Sequence of chain 1.B:
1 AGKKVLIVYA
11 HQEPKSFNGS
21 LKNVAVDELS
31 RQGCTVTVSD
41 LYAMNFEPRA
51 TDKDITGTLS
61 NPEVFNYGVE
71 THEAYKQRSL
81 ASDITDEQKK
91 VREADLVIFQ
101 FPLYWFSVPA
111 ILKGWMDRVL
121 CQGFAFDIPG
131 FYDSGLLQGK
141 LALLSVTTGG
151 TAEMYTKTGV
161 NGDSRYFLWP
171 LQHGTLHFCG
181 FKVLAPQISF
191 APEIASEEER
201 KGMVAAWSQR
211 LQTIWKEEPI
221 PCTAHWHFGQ

Binding-site contacts:
Ligand atom C2 contacts residue FAD1 of chain 1.D at 3.4 Å.
Ligand atom C17 contacts residue GLY150 of chain 1.A at 3.4 Å.
Ligand atom C5 contacts residue PHE178 of chain 1.B at 3.8 Å (hydrophobic).
Ligand atom C18 contacts residue GLY150 of chain 1.A at 3.9 Å.
Ligand atom C16 contacts residue GLY149 of chain 1.A at 3.0 Å.
Ligand atom C10 contacts residue GLY149 of chain 1.A at 3.4 Å.
Ligand atom C2 contacts residue PHE178 of chain 1.B at 3.4 Å (hydrophobic).
Ligand atom C4 contacts residue FAD1 of chain 1.D at 3.1 Å.
Ligand atom C1 contacts residue FAD1 of chain 1.D at 3.7 Å.
Ligand atom N3' contacts residue GLN122 of chain 1.B at 2.9 Å (h-bond).
Ligand atom C3 contacts residue FAD1 of chain 1.D at 3.1 Å.
Ligand atom C21 contacts residue FAD1 of chain 1.D at 3.3 Å.
Ligand atom C3 contacts residue PHE178 of chain 1.B at 3.7 Å (hydrophobic).
Ligand atom C21 contacts residue PHE126 of chain 1.B at 3.7 Å (hydrophobic).
Ligand atom C2 contacts residue GLY174 of chain 1.B at 3.8 Å.
Ligand atom C6 contacts residue FAD1 of chain 1.D at 3.5 Å.
Ligand atom C20 contacts residue PHE178 of chain 1.B at 3.4 Å (hydrophobic).
Ligand atom C3 contacts residue TRP105 of chain 1.A at 3.7 Å (hydrophobic).
Ligand atom O17 contacts residue MET154 of chain 1.A at 3.0 Å (h-bond).
Ligand atom C1 contacts residue PHE178 of chain 1.B at 3.0 Å (hydrophobic).
Ligand atom C14 contacts residue ILE194 of chain 1.A at 3.9 Å (hydrophobic).
Ligand atom C11 contacts residue GLY149 of chain 1.A at 3.5 Å.
Ligand atom O4 contacts residue FAD1 of chain 1.D at 2.9 Å (h-bond).
Ligand atom C17 contacts residue GLY149 of chain 1.A at 3.7 Å.
Ligand atom C20 contacts residue FAD1 of chain 1.D at 3.6 Å.
Ligand atom O12 contacts residue ILE128 of chain 1.B at 3.8 Å.
Ligand atom O5' contacts residue GLU193 of chain 1.A at 3.9 Å.
Ligand atom O19 contacts residue ASN161 of chain 1.A at 3.2 Å (h-bond).
Ligand atom C11 contacts residue ILE194 of chain 1.A at 3.7 Å (hydrophobic).
Ligand atom C12 contacts residue GLY149 of chain 1.A at 3.9 Å.
Ligand atom C15 contacts residue GLY149 of chain 1.A at 3.0 Å.
Ligand atom O6 contacts residue FAD1 of chain 1.D at 3.3 Å (h-bond).
Ligand atom C16 contacts residue GLY150 of chain 1.A at 3.7 Å.
Ligand atom C4 contacts residue PHE178 of chain 1.B at 3.9 Å (hydrophobic).
Ligand atom C21 contacts residue TRP105 of chain 1.A at 3.5 Å (hydrophobic).
Ligand atom O17 contacts residue GLY150 of chain 1.A at 3.2 Å.
Ligand atom C8 contacts residue GLY149 of chain 1.A at 3.8 Å.
Ligand atom C13 contacts residue ILE194 of chain 1.A at 3.8 Å (hydrophobic).
Ligand atom C9 contacts residue GLY149 of chain 1.A at 3.2 Å.
Ligand atom C5 contacts residue FAD1 of chain 1.D at 3.6 Å.

Sequence of chain 1.A:
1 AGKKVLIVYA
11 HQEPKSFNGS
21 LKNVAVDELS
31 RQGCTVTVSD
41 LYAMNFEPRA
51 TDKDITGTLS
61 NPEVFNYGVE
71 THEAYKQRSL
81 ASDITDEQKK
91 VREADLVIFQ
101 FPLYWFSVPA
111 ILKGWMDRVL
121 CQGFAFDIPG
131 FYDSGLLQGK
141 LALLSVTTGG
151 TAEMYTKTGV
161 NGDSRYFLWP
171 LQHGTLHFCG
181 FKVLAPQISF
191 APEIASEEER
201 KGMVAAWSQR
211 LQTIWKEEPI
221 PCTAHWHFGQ

A small-molecule ligand and the protein it binds are described below.
Small molecule (SMILES): COc1cccc2c1C(=O)c1c(O)c3c(c(O)c1C2=O)C[C@@](O)(C(=O)CO)C[C@@H]3O[C@H]1C[C@H](N)[C@H](O)[C@H](C)O1